Sequence of chain 4.E:
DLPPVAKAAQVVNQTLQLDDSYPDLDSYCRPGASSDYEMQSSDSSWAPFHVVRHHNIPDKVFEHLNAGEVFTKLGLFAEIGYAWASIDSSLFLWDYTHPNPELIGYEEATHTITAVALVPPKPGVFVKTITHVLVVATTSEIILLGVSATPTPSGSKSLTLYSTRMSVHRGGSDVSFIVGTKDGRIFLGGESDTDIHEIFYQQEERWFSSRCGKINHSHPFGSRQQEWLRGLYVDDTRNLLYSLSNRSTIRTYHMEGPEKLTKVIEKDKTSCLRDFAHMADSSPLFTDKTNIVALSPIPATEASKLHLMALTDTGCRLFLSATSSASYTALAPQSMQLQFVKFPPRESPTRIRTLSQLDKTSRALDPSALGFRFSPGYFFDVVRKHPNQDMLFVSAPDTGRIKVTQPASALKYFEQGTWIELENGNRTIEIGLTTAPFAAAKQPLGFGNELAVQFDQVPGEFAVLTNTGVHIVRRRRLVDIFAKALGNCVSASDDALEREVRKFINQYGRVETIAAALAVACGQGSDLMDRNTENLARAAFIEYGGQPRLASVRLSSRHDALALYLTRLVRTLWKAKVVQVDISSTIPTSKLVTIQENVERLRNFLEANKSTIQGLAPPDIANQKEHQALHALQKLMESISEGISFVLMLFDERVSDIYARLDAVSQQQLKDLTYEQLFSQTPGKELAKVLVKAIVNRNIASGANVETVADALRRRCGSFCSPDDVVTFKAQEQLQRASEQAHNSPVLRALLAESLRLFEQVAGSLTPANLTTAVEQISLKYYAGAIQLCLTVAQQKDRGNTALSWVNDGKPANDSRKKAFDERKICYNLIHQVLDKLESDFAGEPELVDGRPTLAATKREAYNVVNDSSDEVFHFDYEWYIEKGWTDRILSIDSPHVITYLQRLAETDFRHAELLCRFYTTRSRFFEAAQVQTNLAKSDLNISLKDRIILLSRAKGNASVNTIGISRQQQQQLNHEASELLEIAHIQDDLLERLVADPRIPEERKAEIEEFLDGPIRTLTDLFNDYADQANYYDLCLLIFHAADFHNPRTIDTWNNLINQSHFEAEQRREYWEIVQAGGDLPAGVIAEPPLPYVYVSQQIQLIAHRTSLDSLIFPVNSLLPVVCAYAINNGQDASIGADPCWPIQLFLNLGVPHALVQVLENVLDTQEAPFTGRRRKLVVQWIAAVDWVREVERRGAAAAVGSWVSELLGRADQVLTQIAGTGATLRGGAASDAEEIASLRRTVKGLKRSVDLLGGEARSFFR

This protein binds this small molecule.
Small molecule (SMILES): CC[C@H](C)[C@H](NC(=O)[C@@H](NC(=O)[C@H](CC(C)C)NC(=O)[C@H](CCCCN)NC(=O)[C@H](CCCCN)NC(=O)[C@@H](N)CC1=NC=NC1)C(C)C)C(=O)N[C@@H](CC(N)=O)C(=O)N[C@@H](CCCCN)C(=O)N[C@@H](CC(=O)O)C(=O)N[C@@H](CCSC)C(=O)N[C@@H](CCCN=C(N)N)C(=O)N[C@H](C(=O)N[C@@H](CC(=O)O)C(=O)N[C@@H](CC(C)C)C(=O)N[C@@H](Cc1ccccc1)C(=O)N[C@@H](CO)C(=O)N1CCC[C@H]1C(=O)N1CCC[C@H]1C(=O)N[C@H](C=O)CC(N)=O)[C@@H](C)O

Sequence of chain 4.B:
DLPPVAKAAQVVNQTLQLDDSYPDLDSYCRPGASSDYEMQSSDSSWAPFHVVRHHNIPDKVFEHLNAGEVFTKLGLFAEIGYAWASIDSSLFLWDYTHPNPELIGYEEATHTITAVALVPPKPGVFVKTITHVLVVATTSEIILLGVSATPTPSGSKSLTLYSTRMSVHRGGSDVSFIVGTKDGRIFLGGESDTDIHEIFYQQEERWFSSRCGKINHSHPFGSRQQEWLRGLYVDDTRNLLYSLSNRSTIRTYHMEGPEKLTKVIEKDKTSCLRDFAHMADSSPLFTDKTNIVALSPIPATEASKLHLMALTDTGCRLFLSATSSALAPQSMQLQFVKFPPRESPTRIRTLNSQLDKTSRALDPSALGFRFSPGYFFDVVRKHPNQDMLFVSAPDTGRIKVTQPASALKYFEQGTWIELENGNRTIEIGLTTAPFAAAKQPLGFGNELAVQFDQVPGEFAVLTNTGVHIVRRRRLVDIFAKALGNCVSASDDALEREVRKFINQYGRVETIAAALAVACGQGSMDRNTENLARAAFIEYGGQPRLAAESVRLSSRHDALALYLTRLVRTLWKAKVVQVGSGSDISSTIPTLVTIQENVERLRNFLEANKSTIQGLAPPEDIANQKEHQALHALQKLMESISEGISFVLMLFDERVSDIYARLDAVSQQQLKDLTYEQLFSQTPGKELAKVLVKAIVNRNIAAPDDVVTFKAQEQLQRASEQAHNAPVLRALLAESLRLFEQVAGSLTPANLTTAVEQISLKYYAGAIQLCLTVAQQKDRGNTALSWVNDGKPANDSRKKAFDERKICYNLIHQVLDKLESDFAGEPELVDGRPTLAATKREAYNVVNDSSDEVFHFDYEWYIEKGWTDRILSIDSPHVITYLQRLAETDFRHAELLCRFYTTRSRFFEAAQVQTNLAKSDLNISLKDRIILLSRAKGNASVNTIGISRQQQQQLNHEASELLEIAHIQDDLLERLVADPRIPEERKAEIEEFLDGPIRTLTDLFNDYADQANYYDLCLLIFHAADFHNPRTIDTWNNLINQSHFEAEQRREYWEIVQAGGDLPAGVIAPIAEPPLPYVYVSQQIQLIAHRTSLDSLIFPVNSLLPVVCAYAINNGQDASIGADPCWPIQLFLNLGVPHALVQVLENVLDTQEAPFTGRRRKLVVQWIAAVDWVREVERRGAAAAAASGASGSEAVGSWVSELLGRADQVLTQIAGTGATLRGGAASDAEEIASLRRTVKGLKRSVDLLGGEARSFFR

Sequence of chain 4.K:
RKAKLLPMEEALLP

Binding-site contacts:
Ligand atom CB contacts residue TRP84 of chain 4.E at 0.6 Å (hydrophobic).
Ligand atom CA contacts residue LEU159 of chain 4.E at 0.6 Å (hydrophobic).
Ligand atom OD1 contacts residue ILE113 of chain 4.E at 1.4 Å.
Ligand atom C contacts residue LEU93 of chain 4.E at 1.4 Å (hydrophobic).
Ligand atom O contacts residue LEU161 of chain 4.E at 0.5 Å.
Ligand atom CA contacts residue LEU91 of chain 4.E at 0.9 Å (hydrophobic).
Ligand atom CB contacts residue THR1061 of chain 4.B at 1.0 Å.
Ligand atom C contacts residue LEU159 of chain 4.E at 1.3 Å (hydrophobic).
Ligand atom CE2 contacts residue SER90 of chain 4.E at 1.4 Å.
Ligand atom CG contacts residue PHE71 of chain 4.E at 1.1 Å (hydrophobic).
Ligand atom N contacts residue LEU93 of chain 4.E at 1.4 Å.
Ligand atom C contacts residue LYS73 of chain 4.E at 0.9 Å.
Ligand atom CD contacts residue LYS73 of chain 4.E at 1.1 Å.
Ligand atom OG1 contacts residue TRP84 of chain 4.E at 1.1 Å.
Ligand atom NE contacts residue ILE104 of chain 4.E at 1.1 Å.
Ligand atom O contacts residue LEU159 of chain 4.E at 1.4 Å.
Ligand atom CZ contacts residue SER90 of chain 4.E at 0.9 Å.
Ligand atom CD2 contacts residue PHE92 of chain 4.E at 0.7 Å (hydrophobic).
Ligand atom CE contacts residue LYS4 of chain 4.K at 1.3 Å.
Ligand atom CG contacts residue THR160 of chain 4.E at 1.1 Å.
Ligand atom CB contacts residue ILE113 of chain 4.E at 1.4 Å (hydrophobic).
Ligand atom OD1 contacts residue THR160 of chain 4.E at 1.4 Å (h-bond).
Ligand atom N contacts residue LEU91 of chain 4.E at 1.4 Å.
Ligand atom C contacts residue LEU91 of chain 4.E at 1.1 Å (hydrophobic).
Ligand atom N contacts residue SER90 of chain 4.E at 1.2 Å (h-bond).
Ligand atom CE1 contacts residue SER90 of chain 4.E at 1.0 Å.
Ligand atom N contacts residue PRO99 of chain 4.E at 1.3 Å.
Ligand atom O contacts residue ILE87 of chain 4.E at 1.4 Å (h-bond).
Ligand atom CG contacts residue THR1061 of chain 4.B at 1.1 Å.
Ligand atom O contacts residue LYS73 of chain 4.E at 1.4 Å.
Ligand atom ND2 contacts residue LEU159 of chain 4.E at 1.3 Å.
Ligand atom O contacts residue SER86 of chain 4.E at 1.1 Å (h-bond).
Ligand atom CG contacts residue SER90 of chain 4.E at 1.1 Å.
Ligand atom CA contacts residue LEU93 of chain 4.E at 0.2 Å (hydrophobic).
Ligand atom C contacts residue THR1063 of chain 4.B at 1.4 Å.
Ligand atom CZ contacts residue ILE104 of chain 4.E at 1.3 Å (hydrophobic).
Ligand atom N contacts residue LYS73 of chain 4.E at 1.0 Å.
Ligand atom CG contacts residue LEU159 of chain 4.E at 0.2 Å (hydrophobic).
Ligand atom CD2 contacts residue SER90 of chain 4.E at 0.8 Å.
Ligand atom OD1 contacts residue LEU159 of chain 4.E at 1.1 Å.